A protein and the small-molecule ligand that binds it are described below.
Small molecule (SMILES): CC1(C)N=C(N)N=C(N)N1c1ccc(Cl)cc1

Sequence of chain 1.B:
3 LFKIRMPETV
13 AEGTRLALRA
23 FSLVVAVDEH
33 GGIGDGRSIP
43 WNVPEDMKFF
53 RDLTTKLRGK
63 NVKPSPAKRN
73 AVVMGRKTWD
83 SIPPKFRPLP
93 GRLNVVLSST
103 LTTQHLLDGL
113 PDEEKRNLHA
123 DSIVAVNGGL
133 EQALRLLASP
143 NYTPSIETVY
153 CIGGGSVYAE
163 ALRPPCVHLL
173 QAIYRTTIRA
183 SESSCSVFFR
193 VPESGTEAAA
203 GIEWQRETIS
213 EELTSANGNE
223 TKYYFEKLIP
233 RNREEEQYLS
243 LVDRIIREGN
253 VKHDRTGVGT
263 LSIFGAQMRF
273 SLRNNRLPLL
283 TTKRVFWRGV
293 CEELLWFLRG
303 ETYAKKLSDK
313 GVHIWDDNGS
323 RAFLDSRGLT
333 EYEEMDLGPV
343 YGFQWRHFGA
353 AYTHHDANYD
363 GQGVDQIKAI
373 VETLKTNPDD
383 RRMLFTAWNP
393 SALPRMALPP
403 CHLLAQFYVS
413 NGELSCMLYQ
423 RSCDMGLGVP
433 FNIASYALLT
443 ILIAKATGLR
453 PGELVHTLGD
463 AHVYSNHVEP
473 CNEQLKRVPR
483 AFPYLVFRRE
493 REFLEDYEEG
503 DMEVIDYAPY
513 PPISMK

Binding-site contacts:
Ligand atom N1 contacts residue ALA28 of chain 1.B at 3.7 Å.
Ligand atom C13 contacts residue PHE52 of chain 1.B at 3.9 Å (hydrophobic).
Ligand atom N7 contacts residue ALA28 of chain 1.B at 3.5 Å (h-bond).
Ligand atom N3 contacts residue ALA28 of chain 1.B at 3.9 Å.
Ligand atom N5 contacts residue NDP1 of chain 1.J at 4.0 Å.
Ligand atom C2 contacts residue ASP48 of chain 1.B at 3.7 Å.
Ligand atom C4 contacts residue PHE52 of chain 1.B at 3.7 Å (hydrophobic).
Ligand atom N7 contacts residue ASP48 of chain 1.B at 3.4 Å (salt-bridge).
Ligand atom N7 contacts residue VAL27 of chain 1.B at 3.0 Å (h-bond).
Ligand atom C6 contacts residue ASP48 of chain 1.B at 3.3 Å.
Ligand atom N8 contacts residue VAL26 of chain 1.B at 3.3 Å (h-bond).
Ligand atom N3 contacts residue VAL26 of chain 1.B at 3.5 Å.
Ligand atom C10 contacts residue ASP48 of chain 1.B at 3.4 Å.
Ligand atom C2 contacts residue ALA28 of chain 1.B at 3.7 Å (hydrophobic).
Ligand atom N8 contacts residue PHE52 of chain 1.B at 3.7 Å.
Ligand atom C4 contacts residue VAL26 of chain 1.B at 4.0 Å (hydrophobic).
Ligand atom C10 contacts residue ALA28 of chain 1.B at 3.9 Å (hydrophobic).
Ligand atom C9 contacts residue PHE52 of chain 1.B at 3.6 Å (hydrophobic).
Ligand atom N5 contacts residue PHE52 of chain 1.B at 4.0 Å.
Ligand atom N7 contacts residue THR178 of chain 1.B at 3.8 Å.
Ligand atom C12 contacts residue PHE52 of chain 1.B at 3.5 Å (hydrophobic).
Ligand atom N3 contacts residue VAL27 of chain 1.B at 3.4 Å.
Ligand atom N8 contacts residue ILE154 of chain 1.B at 2.8 Å (h-bond).
Ligand atom C4 contacts residue NDP1 of chain 1.J at 3.9 Å.
Ligand atom N7 contacts residue VAL26 of chain 1.B at 3.5 Å.
Ligand atom N3 contacts residue NDP1 of chain 1.J at 3.9 Å.
Ligand atom C9 contacts residue ASP48 of chain 1.B at 3.1 Å.
Ligand atom N8 contacts residue TYR160 of chain 1.B at 3.6 Å.
Ligand atom C14 contacts residue THR80 of chain 1.B at 4.0 Å.
Ligand atom CL17 contacts residue THR80 of chain 1.B at 3.3 Å.
Ligand atom C16 contacts residue NDP1 of chain 1.J at 3.5 Å.
Ligand atom CL17 contacts residue ILE84 of chain 1.B at 3.6 Å.
Ligand atom C15 contacts residue THR80 of chain 1.B at 4.0 Å.
Ligand atom C2 contacts residue VAL26 of chain 1.B at 3.9 Å (hydrophobic).
Ligand atom C10 contacts residue ILE41 of chain 1.B at 3.5 Å (hydrophobic).
Ligand atom N1 contacts residue ASP48 of chain 1.B at 2.6 Å (salt-bridge).
Ligand atom N3 contacts residue PHE52 of chain 1.B at 3.9 Å.
Ligand atom C2 contacts residue VAL27 of chain 1.B at 3.6 Å (hydrophobic).
Ligand atom C10 contacts residue NDP1 of chain 1.J at 3.7 Å.
Ligand atom C15 contacts residue NDP1 of chain 1.J at 3.9 Å.